Sequence of chain 2.A:
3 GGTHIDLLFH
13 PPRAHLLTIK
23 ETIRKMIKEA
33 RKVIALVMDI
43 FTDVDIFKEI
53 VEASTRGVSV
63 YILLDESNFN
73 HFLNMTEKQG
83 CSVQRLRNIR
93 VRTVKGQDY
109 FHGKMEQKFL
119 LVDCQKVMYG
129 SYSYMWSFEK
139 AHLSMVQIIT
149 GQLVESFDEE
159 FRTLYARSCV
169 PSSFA

Binding-site contacts:
Ligand atom C12 contacts residue HIS12 of chain 1.A at 3.6 Å.
Ligand atom C5 contacts residue GLN99 of chain 2.A at 3.7 Å.
Ligand atom C1 contacts residue ALA139 of chain 1.A at 3.8 Å (hydrophobic).
Ligand atom C3 contacts residue GLU137 of chain 1.A at 3.8 Å.
Ligand atom C11 contacts residue HIS12 of chain 1.A at 3.4 Å.
Ligand atom C5 contacts residue PRO13 of chain 1.A at 3.7 Å (hydrophobic).
Ligand atom C1 contacts residue HIS140 of chain 1.A at 3.7 Å.
Ligand atom C13 contacts residue PRO14 of chain 1.A at 3.8 Å (hydrophobic).
Ligand atom C7 contacts residue GLN99 of chain 2.A at 4.0 Å.
Ligand atom C14 contacts residue PRO13 of chain 1.A at 4.0 Å (hydrophobic).
Ligand atom C1 contacts residue LEU141 of chain 1.A at 3.7 Å (hydrophobic).
Ligand atom C4 contacts residue LYS138 of chain 1.A at 4.4 Å.
Ligand atom C6 contacts residue PRO13 of chain 1.A at 3.7 Å (hydrophobic).
Ligand atom C12 contacts residue PRO14 of chain 1.A at 4.0 Å (hydrophobic).
Ligand atom C2 contacts residue LYS138 of chain 1.A at 3.9 Å.
Ligand atom C10 contacts residue HIS12 of chain 1.A at 3.9 Å.
Ligand atom C4 contacts residue GLN99 of chain 2.A at 3.7 Å.
Ligand atom C1 contacts residue GLN99 of chain 2.A at 4.2 Å.
Ligand atom C2 contacts residue ALA139 of chain 1.A at 3.7 Å (hydrophobic).
Ligand atom C3 contacts residue ALA139 of chain 1.A at 4.2 Å (hydrophobic).
Ligand atom C10 contacts residue GLU137 of chain 1.A at 3.6 Å.
Ligand atom C1 contacts residue PRO13 of chain 1.A at 3.8 Å (hydrophobic).
Ligand atom C6 contacts residue LEU141 of chain 1.A at 3.7 Å (hydrophobic).
Ligand atom C3 contacts residue LYS138 of chain 1.A at 3.5 Å.
Ligand atom N1 contacts residue GLN99 of chain 2.A at 4.1 Å.
Ligand atom C4 contacts residue PRO13 of chain 1.A at 4.4 Å (hydrophobic).
Ligand atom C2 contacts residue GLN99 of chain 2.A at 4.3 Å.
Ligand atom C2 contacts residue GLU137 of chain 1.A at 4.3 Å.
Ligand atom N2 contacts residue GLN99 of chain 2.A at 4.0 Å.
Ligand atom F1 contacts residue HIS12 of chain 1.A at 3.7 Å.
Ligand atom C13 contacts residue PRO13 of chain 1.A at 4.0 Å (hydrophobic).
Ligand atom C3 contacts residue GLN99 of chain 2.A at 4.0 Å.
Ligand atom C6 contacts residue GLN99 of chain 2.A at 4.0 Å.
Ligand atom C3 contacts residue HIS12 of chain 1.A at 3.9 Å.
Ligand atom F1 contacts residue PRO14 of chain 1.A at 3.6 Å.
Ligand atom C2 contacts residue HIS12 of chain 1.A at 3.8 Å.
Ligand atom N1 contacts residue PRO13 of chain 1.A at 3.9 Å.
Ligand atom F1 contacts residue THR20 of chain 1.A at 3.1 Å.
Ligand atom C11 contacts residue GLU137 of chain 1.A at 4.0 Å.
Ligand atom C2 contacts residue HIS140 of chain 1.A at 3.6 Å.

Sequence of chain 1.A:
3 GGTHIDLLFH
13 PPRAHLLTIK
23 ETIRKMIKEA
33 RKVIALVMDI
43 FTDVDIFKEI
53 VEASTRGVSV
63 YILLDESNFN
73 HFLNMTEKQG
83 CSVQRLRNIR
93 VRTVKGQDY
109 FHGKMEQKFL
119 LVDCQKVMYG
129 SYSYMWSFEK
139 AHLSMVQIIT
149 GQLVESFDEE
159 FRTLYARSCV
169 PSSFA

The small molecule below binds the protein below.
Small molecule (SMILES): Fc1ccc(Cn2cnc3ccccc32)cc1